Binding-site contacts:
Ligand atom O14 contacts residue ARG70 of chain 2.A at 3.0 Å (salt-bridge).
Ligand atom N27 contacts residue LEU52 of chain 2.A at 3.7 Å.
Ligand atom C3 contacts residue TYR322 of chain 2.A at 3.7 Å (hydrophobic).
Ligand atom O8 contacts residue ARG36 of chain 2.A at 3.0 Å (salt-bridge).
Ligand atom C1 contacts residue GLU37 of chain 2.A at 3.4 Å.
Ligand atom C5 contacts residue ASP69 of chain 2.A at 3.5 Å.
Ligand atom C2 contacts residue ASP69 of chain 2.A at 3.1 Å.
Ligand atom O8 contacts residue ARG288 of chain 2.A at 2.7 Å (salt-bridge).
Ligand atom N30 contacts residue ASP69 of chain 2.A at 3.1 Å (salt-bridge).
Ligand atom C38 contacts residue GLU195 of chain 2.A at 3.5 Å.
Ligand atom N25 contacts residue GLU37 of chain 2.A at 3.7 Å.
Ligand atom N30 contacts residue TRP97 of chain 2.A at 3.7 Å.
Ligand atom C6 contacts residue TYR322 of chain 2.A at 3.1 Å (hydrophobic).
Ligand atom N30 contacts residue GLU37 of chain 2.A at 3.6 Å.
Ligand atom C4 contacts residue TYR322 of chain 2.A at 3.8 Å (hydrophobic).
Ligand atom C1 contacts residue ARG36 of chain 2.A at 3.6 Å.
Ligand atom C15 contacts residue TRP97 of chain 2.A at 3.8 Å (hydrophobic).
Ligand atom O9 contacts residue ASP69 of chain 2.A at 2.8 Å (salt-bridge).
Ligand atom O7 contacts residue ARG211 of chain 2.A at 3.2 Å (salt-bridge).
Ligand atom O7 contacts residue TYR322 of chain 2.A at 3.2 Å (h-bond).
Ligand atom N30 contacts residue ARG74 of chain 2.A at 3.4 Å (salt-bridge).
Ligand atom C36 contacts residue ARG143 of chain 2.A at 3.6 Å.
Ligand atom C26 contacts residue GLU37 of chain 2.A at 3.5 Å.
Ligand atom O14 contacts residue ASP69 of chain 2.A at 3.8 Å.
Ligand atom N27 contacts residue GLU146 of chain 2.A at 2.6 Å (salt-bridge).
Ligand atom C26 contacts residue TRP97 of chain 2.A at 3.6 Å (hydrophobic).
Ligand atom O7 contacts residue TYR264 of chain 2.A at 3.3 Å (h-bond).
Ligand atom C6 contacts residue ARG288 of chain 2.A at 3.6 Å.
Ligand atom C5 contacts residue TYR322 of chain 2.A at 3.5 Å (hydrophobic).
Ligand atom C39 contacts residue ILE141 of chain 2.A at 3.8 Å (hydrophobic).
Ligand atom C1 contacts residue TYR322 of chain 2.A at 3.2 Å (hydrophobic).
Ligand atom N27 contacts residue TRP97 of chain 2.A at 2.6 Å (h-bond).
Ligand atom C26 contacts residue GLU146 of chain 2.A at 3.6 Å.
Ligand atom C38 contacts residue ARG211 of chain 2.A at 3.5 Å.
Ligand atom C4 contacts residue ASP69 of chain 2.A at 3.9 Å.
Ligand atom C1 contacts residue ASP69 of chain 2.A at 3.2 Å.
Ligand atom N27 contacts residue GLU37 of chain 2.A at 3.7 Å.
Ligand atom O7 contacts residue ARG288 of chain 2.A at 3.1 Å (salt-bridge).
Ligand atom O8 contacts residue TYR322 of chain 2.A at 3.4 Å.
Ligand atom N25 contacts residue GLU146 of chain 2.A at 3.8 Å.

Sequence of chain 2.A:
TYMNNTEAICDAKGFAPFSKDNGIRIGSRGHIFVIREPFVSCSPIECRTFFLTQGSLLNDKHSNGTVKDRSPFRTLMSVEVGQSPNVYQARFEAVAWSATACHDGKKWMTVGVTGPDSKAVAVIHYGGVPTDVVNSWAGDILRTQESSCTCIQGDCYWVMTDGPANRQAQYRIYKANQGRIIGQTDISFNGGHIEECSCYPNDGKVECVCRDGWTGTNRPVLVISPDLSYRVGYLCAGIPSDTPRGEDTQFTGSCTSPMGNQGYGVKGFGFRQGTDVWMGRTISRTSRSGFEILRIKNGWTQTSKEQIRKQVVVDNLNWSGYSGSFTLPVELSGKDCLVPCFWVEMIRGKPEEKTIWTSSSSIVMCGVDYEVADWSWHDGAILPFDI

This small molecule binds to this protein.
Small molecule (SMILES): CCC(CC)[C@H](NC(C)=O)[C@@H]1[C@H](O)[C@@H](C(=O)O)C[C@H]1NC(=N)N